Binding-site contacts:
Ligand atom C01 contacts residue ARG219 of chain 1.A at 3.6 Å.
Ligand atom C04 contacts residue TYR88 of chain 1.A at 4.3 Å (hydrophobic).
Ligand atom CL15 contacts residue LYS61 of chain 1.A at 3.7 Å.
Ligand atom CL15 contacts residue TYR88 of chain 1.A at 4.2 Å.
Ligand atom C03 contacts residue PRO121 of chain 1.A at 4.0 Å (hydrophobic).
Ligand atom C01 contacts residue HIS157 of chain 1.A at 4.0 Å.
Ligand atom C07 contacts residue TYR88 of chain 1.A at 4.0 Å (hydrophobic).
Ligand atom C07 contacts residue LYS61 of chain 1.A at 3.7 Å.
Ligand atom C12 contacts residue TYR88 of chain 1.A at 4.2 Å (hydrophobic).
Ligand atom C13 contacts residue TYR88 of chain 1.A at 4.0 Å (hydrophobic).
Ligand atom C07 contacts residue HIS157 of chain 1.A at 4.1 Å.
Ligand atom N06 contacts residue PHE91 of chain 1.A at 4.5 Å.
Ligand atom CL15 contacts residue PHE91 of chain 1.A at 4.3 Å.
Ligand atom N06 contacts residue HIS157 of chain 1.A at 3.7 Å.
Ligand atom N02 contacts residue HIS157 of chain 1.A at 3.8 Å.
Ligand atom C01 contacts residue GLU146 of chain 1.A at 3.1 Å.
Ligand atom C04 contacts residue HIS157 of chain 1.A at 3.8 Å.
Ligand atom C05 contacts residue TYR88 of chain 1.A at 4.2 Å (hydrophobic).
Ligand atom C04 contacts residue PRO121 of chain 1.A at 4.2 Å (hydrophobic).
Ligand atom O08 contacts residue HIS157 of chain 1.A at 3.8 Å.
Ligand atom C14 contacts residue TYR88 of chain 1.A at 4.0 Å (hydrophobic).
Ligand atom O08 contacts residue LYS61 of chain 1.A at 2.5 Å (salt-bridge).
Ligand atom C04 contacts residue PHE91 of chain 1.A at 4.1 Å (hydrophobic).
Ligand atom C03 contacts residue HIS157 of chain 1.A at 4.0 Å.
Ligand atom N02 contacts residue PHE91 of chain 1.A at 3.7 Å.
Ligand atom C05 contacts residue HIS157 of chain 1.A at 3.8 Å.
Ligand atom C11 contacts residue TYR88 of chain 1.A at 3.5 Å (hydrophobic).
Ligand atom N09 contacts residue TYR88 of chain 1.A at 4.1 Å.
Ligand atom CL15 contacts residue PRO121 of chain 1.A at 3.5 Å.
Ligand atom C01 contacts residue PHE91 of chain 1.A at 3.6 Å (hydrophobic).
Ligand atom N09 contacts residue LYS61 of chain 1.A at 4.4 Å.
Ligand atom C10 contacts residue TYR88 of chain 1.A at 3.2 Å (hydrophobic).
Ligand atom C03 contacts residue PHE91 of chain 1.A at 3.5 Å (hydrophobic).
Ligand atom O08 contacts residue TYR88 of chain 1.A at 4.1 Å.
Ligand atom CL15 contacts residue HIS157 of chain 1.A at 4.2 Å.

This small molecule binds to this protein.
Small molecule (SMILES): Cn1cc(Cl)c(C(=O)NC2CCCC2)n1

Sequence of chain 1.A:
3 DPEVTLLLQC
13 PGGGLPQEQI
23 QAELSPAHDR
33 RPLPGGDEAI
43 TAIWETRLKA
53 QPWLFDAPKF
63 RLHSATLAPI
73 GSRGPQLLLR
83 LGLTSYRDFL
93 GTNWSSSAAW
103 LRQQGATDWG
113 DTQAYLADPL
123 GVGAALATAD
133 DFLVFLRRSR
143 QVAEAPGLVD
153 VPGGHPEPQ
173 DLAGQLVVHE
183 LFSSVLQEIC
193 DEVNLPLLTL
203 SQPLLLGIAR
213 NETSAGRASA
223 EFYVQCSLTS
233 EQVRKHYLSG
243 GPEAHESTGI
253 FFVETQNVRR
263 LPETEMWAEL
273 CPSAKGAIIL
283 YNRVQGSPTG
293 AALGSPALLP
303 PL